Binding-site contacts:
Ligand atom C6 contacts residue MAN4 of chain 2.B at 4.1 Å.
Ligand atom C4 contacts residue MAN4 of chain 2.B at 2.9 Å.
Ligand atom O4 contacts residue MAN4 of chain 2.B at 4.0 Å.
Ligand atom C5 contacts residue MAN4 of chain 2.B at 3.0 Å.
Ligand atom O3 contacts residue MAN4 of chain 2.B at 4.2 Å.
Ligand atom C1 contacts residue BMA3 of chain 2.B at 4.3 Å.
Ligand atom C2 contacts residue MAN4 of chain 2.B at 3.4 Å.
Ligand atom O5 contacts residue MAN4 of chain 2.B at 1.9 Å (h-bond).
Ligand atom O6 contacts residue ASP254 of chain 4.A at 4.0 Å.
Ligand atom C3 contacts residue MAN4 of chain 2.B at 3.5 Å.
Ligand atom O2 contacts residue MAN4 of chain 2.B at 4.2 Å.
Ligand atom C1 contacts residue MAN4 of chain 2.B at 2.4 Å.
Ligand atom O2 contacts residue BMA3 of chain 2.B at 3.8 Å.

This protein binds this small molecule.
Small molecule (SMILES): OC[C@H]1O[C@H](O)[C@@H](O)[C@@H](O)[C@@H]1O

Sequence of chain 4.A:
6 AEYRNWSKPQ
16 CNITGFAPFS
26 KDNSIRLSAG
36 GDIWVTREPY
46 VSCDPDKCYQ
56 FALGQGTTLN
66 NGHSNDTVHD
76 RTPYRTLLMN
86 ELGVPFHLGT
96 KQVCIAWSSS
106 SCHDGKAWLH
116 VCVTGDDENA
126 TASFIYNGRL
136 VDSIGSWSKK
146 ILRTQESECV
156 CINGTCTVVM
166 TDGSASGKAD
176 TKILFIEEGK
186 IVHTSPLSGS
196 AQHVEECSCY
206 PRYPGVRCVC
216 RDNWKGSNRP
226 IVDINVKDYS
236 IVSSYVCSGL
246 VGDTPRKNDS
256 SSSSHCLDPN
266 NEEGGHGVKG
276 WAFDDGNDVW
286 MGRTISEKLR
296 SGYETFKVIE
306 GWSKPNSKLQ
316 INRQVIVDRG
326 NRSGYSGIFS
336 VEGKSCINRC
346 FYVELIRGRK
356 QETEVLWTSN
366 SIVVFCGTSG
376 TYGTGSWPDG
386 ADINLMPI